Binding-site contacts:
Ligand atom O5 contacts residue ASN613 of chain 1.A at 2.4 Å (h-bond).
Ligand atom C4 contacts residue ASN613 of chain 1.A at 4.2 Å.
Ligand atom C6 contacts residue THR615 of chain 1.A at 3.7 Å.
Ligand atom C2 contacts residue ASN613 of chain 1.A at 2.4 Å.
Ligand atom O5 contacts residue THR615 of chain 1.A at 3.6 Å.
Ligand atom O6 contacts residue THR615 of chain 1.A at 3.8 Å.
Ligand atom C3 contacts residue ASN613 of chain 1.A at 3.8 Å.
Ligand atom C1 contacts residue ASN613 of chain 1.A at 1.4 Å.
Ligand atom C7 contacts residue ASN613 of chain 1.A at 3.3 Å.
Ligand atom C5 contacts residue THR615 of chain 1.A at 4.3 Å.
Ligand atom O7 contacts residue ASN613 of chain 1.A at 3.3 Å (h-bond).
Ligand atom C8 contacts residue ASN613 of chain 1.A at 4.4 Å.
Ligand atom C5 contacts residue ASN613 of chain 1.A at 3.7 Å.
Ligand atom N2 contacts residue ASN613 of chain 1.A at 2.8 Å (h-bond).
Ligand atom C1 contacts residue THR615 of chain 1.A at 4.4 Å.

Sequence of chain 1.A:
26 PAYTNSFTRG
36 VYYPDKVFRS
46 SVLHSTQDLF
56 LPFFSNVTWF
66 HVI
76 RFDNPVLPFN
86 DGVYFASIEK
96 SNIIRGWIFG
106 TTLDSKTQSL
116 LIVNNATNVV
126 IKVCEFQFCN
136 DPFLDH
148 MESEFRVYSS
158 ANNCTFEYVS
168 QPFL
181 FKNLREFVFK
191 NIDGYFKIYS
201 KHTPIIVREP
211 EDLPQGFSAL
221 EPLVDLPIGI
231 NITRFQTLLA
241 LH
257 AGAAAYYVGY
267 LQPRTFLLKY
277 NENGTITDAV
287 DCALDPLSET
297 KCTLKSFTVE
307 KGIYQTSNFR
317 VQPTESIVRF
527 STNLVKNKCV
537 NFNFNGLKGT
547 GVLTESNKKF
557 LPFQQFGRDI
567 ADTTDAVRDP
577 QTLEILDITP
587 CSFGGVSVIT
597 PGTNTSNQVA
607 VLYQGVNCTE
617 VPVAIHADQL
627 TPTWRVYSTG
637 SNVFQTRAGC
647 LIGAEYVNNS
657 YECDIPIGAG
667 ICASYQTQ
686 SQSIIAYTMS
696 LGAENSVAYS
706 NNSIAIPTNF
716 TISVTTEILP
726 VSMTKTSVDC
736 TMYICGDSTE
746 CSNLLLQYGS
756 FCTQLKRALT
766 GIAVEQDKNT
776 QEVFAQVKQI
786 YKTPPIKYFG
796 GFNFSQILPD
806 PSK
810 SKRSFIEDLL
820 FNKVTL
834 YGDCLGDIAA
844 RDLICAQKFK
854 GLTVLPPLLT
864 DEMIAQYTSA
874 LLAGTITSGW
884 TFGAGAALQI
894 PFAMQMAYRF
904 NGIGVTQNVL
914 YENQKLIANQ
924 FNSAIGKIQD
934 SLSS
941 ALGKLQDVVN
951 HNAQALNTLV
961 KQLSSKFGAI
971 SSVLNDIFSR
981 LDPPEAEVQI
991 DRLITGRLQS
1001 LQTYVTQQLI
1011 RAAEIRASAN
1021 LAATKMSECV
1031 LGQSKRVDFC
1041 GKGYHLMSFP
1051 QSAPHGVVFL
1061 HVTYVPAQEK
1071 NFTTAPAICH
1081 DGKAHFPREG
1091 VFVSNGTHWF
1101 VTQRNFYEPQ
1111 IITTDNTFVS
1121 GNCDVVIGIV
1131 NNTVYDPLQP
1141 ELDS

A small-molecule ligand and the protein it binds are described below.
Small molecule (SMILES): CC(=O)N[C@@H]1[C@@H](O)[C@H](O)[C@@H](CO)O[C@H]1O